Sequence of chain 1.TA:
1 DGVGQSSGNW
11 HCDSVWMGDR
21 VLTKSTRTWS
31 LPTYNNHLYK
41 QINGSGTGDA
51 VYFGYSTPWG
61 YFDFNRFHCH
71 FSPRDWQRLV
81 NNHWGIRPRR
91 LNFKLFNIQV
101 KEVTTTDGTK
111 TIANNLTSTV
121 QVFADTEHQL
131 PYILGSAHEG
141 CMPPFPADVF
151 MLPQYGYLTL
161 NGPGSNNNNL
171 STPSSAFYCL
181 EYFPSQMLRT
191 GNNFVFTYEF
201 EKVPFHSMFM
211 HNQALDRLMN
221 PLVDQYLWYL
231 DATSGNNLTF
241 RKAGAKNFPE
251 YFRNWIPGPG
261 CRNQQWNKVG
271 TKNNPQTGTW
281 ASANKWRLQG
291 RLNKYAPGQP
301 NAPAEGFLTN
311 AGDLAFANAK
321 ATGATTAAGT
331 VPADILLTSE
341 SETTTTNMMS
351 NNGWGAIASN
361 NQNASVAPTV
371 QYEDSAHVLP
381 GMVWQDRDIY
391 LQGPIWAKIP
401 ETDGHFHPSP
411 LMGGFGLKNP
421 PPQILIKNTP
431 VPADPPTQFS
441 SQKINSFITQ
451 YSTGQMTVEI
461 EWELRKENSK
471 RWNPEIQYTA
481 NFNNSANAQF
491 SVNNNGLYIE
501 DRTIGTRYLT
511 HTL

The protein below binds the small molecule below.
Small molecule (SMILES): Nc1ncnc2c1ncn2[C@H]1C[C@H](O)[C@@H](COP(=O)(O)O)O1

Sequence of chain 1.UA:
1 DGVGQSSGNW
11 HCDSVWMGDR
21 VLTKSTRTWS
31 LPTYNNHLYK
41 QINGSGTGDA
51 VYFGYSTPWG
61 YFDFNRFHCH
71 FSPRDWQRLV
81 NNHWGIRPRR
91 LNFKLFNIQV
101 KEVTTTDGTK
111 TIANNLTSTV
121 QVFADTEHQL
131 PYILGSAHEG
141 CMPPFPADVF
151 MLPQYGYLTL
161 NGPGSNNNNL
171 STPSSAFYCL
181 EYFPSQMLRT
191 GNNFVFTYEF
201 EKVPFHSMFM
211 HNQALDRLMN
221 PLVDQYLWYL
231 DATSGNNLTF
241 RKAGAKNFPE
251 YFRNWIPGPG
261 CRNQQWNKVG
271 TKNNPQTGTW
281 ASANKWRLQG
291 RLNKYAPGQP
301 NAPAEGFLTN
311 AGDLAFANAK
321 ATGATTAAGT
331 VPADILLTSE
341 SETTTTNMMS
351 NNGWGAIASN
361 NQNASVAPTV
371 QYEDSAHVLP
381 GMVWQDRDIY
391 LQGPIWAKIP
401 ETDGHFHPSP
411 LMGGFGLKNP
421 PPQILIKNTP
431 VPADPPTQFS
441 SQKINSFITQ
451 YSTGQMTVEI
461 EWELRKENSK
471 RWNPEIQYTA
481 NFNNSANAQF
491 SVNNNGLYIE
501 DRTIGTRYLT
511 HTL

Binding-site contacts:
Ligand atom N3 contacts residue PRO408 of chain 1.TA at 3.6 Å.
Ligand atom C6 contacts residue PRO408 of chain 1.TA at 3.8 Å (hydrophobic).
Ligand atom N6 contacts residue GLY416 of chain 1.TA at 3.7 Å.
Ligand atom C4 contacts residue PRO408 of chain 1.TA at 3.9 Å (hydrophobic).
Ligand atom C8 contacts residue HIS407 of chain 1.TA at 3.4 Å.
Ligand atom N6 contacts residue PHE415 of chain 1.TA at 4.4 Å.
Ligand atom C2 contacts residue PRO408 of chain 1.TA at 4.0 Å (hydrophobic).
Ligand atom O1P contacts residue HIS405 of chain 1.UA at 3.9 Å.
Ligand atom O2P contacts residue GLY404 of chain 1.UA at 4.3 Å.
Ligand atom C2 contacts residue GLY416 of chain 1.TA at 3.6 Å.
Ligand atom C5 contacts residue SER409 of chain 1.TA at 3.7 Å.
Ligand atom N7 contacts residue SER409 of chain 1.TA at 3.2 Å (h-bond).
Ligand atom O2P contacts residue HIS407 of chain 1.TA at 4.1 Å.
Ligand atom C1' contacts residue PRO408 of chain 1.TA at 3.9 Å (hydrophobic).
Ligand atom C8 contacts residue SER409 of chain 1.TA at 4.2 Å.
Ligand atom N6 contacts residue PRO408 of chain 1.TA at 4.0 Å.
Ligand atom N9 contacts residue HIS407 of chain 1.TA at 4.4 Å.
Ligand atom O2P contacts residue ASP403 of chain 1.UA at 4.0 Å.
Ligand atom C2 contacts residue ILE399 of chain 1.TA at 4.3 Å (hydrophobic).
Ligand atom N6 contacts residue PRO204 of chain 1.TA at 4.4 Å.
Ligand atom C5 contacts residue PRO204 of chain 1.TA at 4.1 Å (hydrophobic).
Ligand atom C5 contacts residue PRO408 of chain 1.TA at 4.2 Å (hydrophobic).
Ligand atom N7 contacts residue PRO204 of chain 1.TA at 4.1 Å.
Ligand atom N6 contacts residue GLY414 of chain 1.TA at 4.4 Å.
Ligand atom C8 contacts residue PRO408 of chain 1.TA at 4.4 Å (hydrophobic).
Ligand atom C6 contacts residue GLY416 of chain 1.TA at 4.2 Å.
Ligand atom C2' contacts residue PRO408 of chain 1.TA at 4.3 Å (hydrophobic).
Ligand atom C6 contacts residue SER409 of chain 1.TA at 3.8 Å.
Ligand atom C2' contacts residue HIS407 of chain 1.TA at 4.0 Å.
Ligand atom N1 contacts residue GLY416 of chain 1.TA at 3.1 Å (h-bond).
Ligand atom C6 contacts residue PRO204 of chain 1.TA at 4.3 Å (hydrophobic).
Ligand atom N1 contacts residue PRO408 of chain 1.TA at 3.8 Å.
Ligand atom N9 contacts residue PRO408 of chain 1.TA at 3.8 Å.
Ligand atom N7 contacts residue HIS407 of chain 1.TA at 3.8 Å.
Ligand atom N6 contacts residue SER409 of chain 1.TA at 3.3 Å (h-bond).